Binding-site contacts:
Ligand atom C7 contacts residue ASN657 of chain 1.A at 3.4 Å.
Ligand atom O6 contacts residue GLU632 of chain 1.A at 4.3 Å.
Ligand atom C7 contacts residue THR681 of chain 1.A at 4.2 Å.
Ligand atom C1 contacts residue THR681 of chain 1.A at 4.4 Å.
Ligand atom C5 contacts residue GLU632 of chain 1.A at 4.0 Å.
Ligand atom C1 contacts residue GLU632 of chain 1.A at 4.3 Å.
Ligand atom C1 contacts residue ASN657 of chain 1.A at 1.4 Å.
Ligand atom C6 contacts residue GLU632 of chain 1.A at 3.4 Å.
Ligand atom O5 contacts residue ASN657 of chain 1.A at 2.3 Å (h-bond).
Ligand atom N2 contacts residue THR681 of chain 1.A at 4.4 Å.
Ligand atom C4 contacts residue ASN657 of chain 1.A at 4.2 Å.
Ligand atom C8 contacts residue ASN705 of chain 1.A at 4.1 Å.
Ligand atom O7 contacts residue ASN657 of chain 1.A at 3.3 Å (h-bond).
Ligand atom N2 contacts residue ASN657 of chain 1.A at 3.0 Å (h-bond).
Ligand atom C5 contacts residue ASN657 of chain 1.A at 3.6 Å.
Ligand atom C8 contacts residue THR681 of chain 1.A at 3.6 Å.
Ligand atom C2 contacts residue ASN657 of chain 1.A at 2.5 Å.
Ligand atom O5 contacts residue GLU632 of chain 1.A at 3.5 Å (salt-bridge).
Ligand atom C3 contacts residue ASN657 of chain 1.A at 3.8 Å.

This small molecule binds to this protein.
Small molecule (SMILES): CC(=O)N[C@@H]1[C@@H](O)[C@H](O)[C@@H](CO)O[C@H]1O

Sequence of chain 1.A:
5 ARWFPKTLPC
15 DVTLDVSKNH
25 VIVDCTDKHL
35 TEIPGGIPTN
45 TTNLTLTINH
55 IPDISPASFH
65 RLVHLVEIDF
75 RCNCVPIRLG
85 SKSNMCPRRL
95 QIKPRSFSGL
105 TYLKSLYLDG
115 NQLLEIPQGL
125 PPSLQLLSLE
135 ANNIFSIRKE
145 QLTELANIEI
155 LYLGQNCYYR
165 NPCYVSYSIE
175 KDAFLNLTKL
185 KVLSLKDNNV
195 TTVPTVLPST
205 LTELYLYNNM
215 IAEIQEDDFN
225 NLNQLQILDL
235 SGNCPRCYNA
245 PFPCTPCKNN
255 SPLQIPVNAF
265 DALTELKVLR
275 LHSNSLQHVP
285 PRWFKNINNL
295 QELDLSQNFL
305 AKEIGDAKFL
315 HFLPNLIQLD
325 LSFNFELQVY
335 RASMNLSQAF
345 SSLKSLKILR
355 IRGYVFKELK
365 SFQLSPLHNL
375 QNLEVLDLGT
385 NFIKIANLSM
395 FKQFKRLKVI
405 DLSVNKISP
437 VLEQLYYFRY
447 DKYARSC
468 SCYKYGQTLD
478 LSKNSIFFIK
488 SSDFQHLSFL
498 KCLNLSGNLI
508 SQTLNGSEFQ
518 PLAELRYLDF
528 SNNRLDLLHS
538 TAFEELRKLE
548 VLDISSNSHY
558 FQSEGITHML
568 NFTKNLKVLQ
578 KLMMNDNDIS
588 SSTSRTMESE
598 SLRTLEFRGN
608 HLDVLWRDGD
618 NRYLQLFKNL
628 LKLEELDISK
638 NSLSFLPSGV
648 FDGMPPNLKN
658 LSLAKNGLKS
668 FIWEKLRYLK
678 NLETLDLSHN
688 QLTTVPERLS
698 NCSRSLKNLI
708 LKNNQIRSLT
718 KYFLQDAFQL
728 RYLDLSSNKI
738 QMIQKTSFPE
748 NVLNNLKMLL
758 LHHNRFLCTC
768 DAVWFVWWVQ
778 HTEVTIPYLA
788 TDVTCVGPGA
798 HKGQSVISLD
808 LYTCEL